Sequence of chain 2.D:
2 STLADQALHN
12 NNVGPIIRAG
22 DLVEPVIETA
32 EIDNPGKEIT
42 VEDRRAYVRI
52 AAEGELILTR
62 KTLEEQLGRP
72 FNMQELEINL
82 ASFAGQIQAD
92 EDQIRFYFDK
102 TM

Binding-site contacts:
Ligand atom CB contacts residue GLN75 of chain 2.D at 4.3 Å.
Ligand atom CD2 contacts residue GLN75 of chain 2.D at 3.6 Å.
Ligand atom CZ contacts residue LYS52 of chain 2.A at 4.0 Å.
Ligand atom OH contacts residue GLN75 of chain 2.D at 3.5 Å (h-bond).
Ligand atom CZ contacts residue GLN75 of chain 2.D at 3.4 Å.
Ligand atom CE1 contacts residue ALA90 of chain 2.D at 3.5 Å (hydrophobic).
Ligand atom CD1 contacts residue TYR51 of chain 2.A at 3.5 Å (hydrophobic).
Ligand atom OH contacts residue ALA90 of chain 2.D at 3.7 Å.
Ligand atom CB contacts residue ILE95 of chain 2.D at 3.1 Å (hydrophobic).
Ligand atom CD2 contacts residue ALA90 of chain 2.D at 4.1 Å (hydrophobic).
Ligand atom OH contacts residue LYS52 of chain 2.A at 3.6 Å (salt-bridge).
Ligand atom CD1 contacts residue ALA90 of chain 2.D at 3.8 Å (hydrophobic).
Ligand atom CZ contacts residue ARG6 of chain 2.A at 3.8 Å.
Ligand atom CD2 contacts residue MET74 of chain 2.D at 3.6 Å (hydrophobic).
Ligand atom CG contacts residue ALA90 of chain 2.D at 4.1 Å (hydrophobic).
Ligand atom CE1 contacts residue TYR51 of chain 2.A at 3.7 Å (hydrophobic).
Ligand atom CG contacts residue ILE95 of chain 2.D at 3.8 Å (hydrophobic).
Ligand atom CB contacts residue GLU78 of chain 2.D at 4.2 Å.
Ligand atom CE2 contacts residue MET74 of chain 2.D at 4.5 Å (hydrophobic).
Ligand atom CE2 contacts residue ALA90 of chain 2.D at 3.8 Å (hydrophobic).
Ligand atom OH contacts residue ASP91 of chain 2.D at 4.5 Å.
Ligand atom CB contacts residue MET74 of chain 2.D at 3.4 Å (hydrophobic).
Ligand atom CE1 contacts residue LYS52 of chain 2.A at 3.9 Å.
Ligand atom CB contacts residue LEU77 of chain 2.D at 3.7 Å (hydrophobic).
Ligand atom CE1 contacts residue GLN75 of chain 2.D at 3.8 Å.
Ligand atom CE2 contacts residue ARG6 of chain 2.A at 4.3 Å.
Ligand atom CE2 contacts residue GLN75 of chain 2.D at 3.2 Å.
Ligand atom CD2 contacts residue ILE95 of chain 2.D at 4.2 Å (hydrophobic).
Ligand atom CZ contacts residue ALA90 of chain 2.D at 3.5 Å (hydrophobic).
Ligand atom CD2 contacts residue ASP91 of chain 2.D at 4.3 Å.
Ligand atom OH contacts residue ARG6 of chain 2.A at 2.6 Å (salt-bridge).
Ligand atom CG contacts residue GLN75 of chain 2.D at 4.2 Å.
Ligand atom CD1 contacts residue GLN75 of chain 2.D at 4.2 Å.
Ligand atom CG contacts residue MET74 of chain 2.D at 3.9 Å (hydrophobic).
Ligand atom CE2 contacts residue ASP91 of chain 2.D at 3.9 Å.

Sequence of chain 2.A:
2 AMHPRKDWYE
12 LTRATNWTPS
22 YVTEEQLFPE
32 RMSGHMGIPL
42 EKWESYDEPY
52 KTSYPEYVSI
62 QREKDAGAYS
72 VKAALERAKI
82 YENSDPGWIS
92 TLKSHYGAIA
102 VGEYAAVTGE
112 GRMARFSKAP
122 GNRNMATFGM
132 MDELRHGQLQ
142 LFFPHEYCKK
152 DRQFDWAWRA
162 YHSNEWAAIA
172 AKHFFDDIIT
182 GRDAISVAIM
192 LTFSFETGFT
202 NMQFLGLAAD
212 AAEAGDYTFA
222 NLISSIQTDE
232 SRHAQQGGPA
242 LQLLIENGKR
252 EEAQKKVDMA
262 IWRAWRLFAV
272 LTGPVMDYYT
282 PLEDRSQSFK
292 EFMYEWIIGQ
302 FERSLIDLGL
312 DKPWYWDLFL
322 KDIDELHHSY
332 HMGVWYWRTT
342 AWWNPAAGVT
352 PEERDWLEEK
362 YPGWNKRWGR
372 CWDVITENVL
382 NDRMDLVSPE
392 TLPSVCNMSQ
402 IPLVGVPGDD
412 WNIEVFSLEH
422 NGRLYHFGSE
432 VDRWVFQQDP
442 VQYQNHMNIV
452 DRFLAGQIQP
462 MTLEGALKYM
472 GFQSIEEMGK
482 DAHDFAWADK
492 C

The small molecule below binds the protein below.
Small molecule (SMILES): Cc1ccc(O)cc1